Binding-site contacts:
Ligand atom O2G contacts residue ASP33 of chain 1.C at 3.1 Å (salt-bridge).
Ligand atom O1A contacts residue LYS16 of chain 1.C at 3.0 Å (salt-bridge).
Ligand atom O6 contacts residue LYS147 of chain 1.C at 2.7 Å (salt-bridge).
Ligand atom N2 contacts residue LEU120 of chain 1.C at 3.5 Å.
Ligand atom C8 contacts residue ALA18 of chain 1.C at 3.4 Å (hydrophobic).
Ligand atom N7 contacts residue ASN116 of chain 1.C at 2.8 Å (h-bond).
Ligand atom O1B contacts residue GLY15 of chain 1.C at 3.0 Å (h-bond).
Ligand atom PG contacts residue THR35 of chain 1.C at 3.0 Å.
Ligand atom O2G contacts residue SER17 of chain 1.C at 2.4 Å (h-bond).
Ligand atom PG contacts residue LYS16 of chain 1.C at 3.1 Å.
Ligand atom O3G contacts residue LYS16 of chain 1.C at 2.5 Å (salt-bridge).
Ligand atom O4' contacts residue LYS117 of chain 1.C at 3.1 Å (salt-bridge).
Ligand atom O3G contacts residue THR35 of chain 1.C at 2.5 Å (h-bond).
Ligand atom O1B contacts residue LYS16 of chain 1.C at 2.7 Å (salt-bridge).
Ligand atom O1G contacts residue MG1 of chain 1.RB at 3.3 Å.
Ligand atom O4' contacts residue GLY15 of chain 1.C at 3.6 Å.
Ligand atom N1 contacts residue LYS147 of chain 1.C at 3.1 Å.
Ligand atom O2B contacts residue GLY13 of chain 1.C at 2.9 Å (h-bond).
Ligand atom C8 contacts residue ASN116 of chain 1.C at 3.4 Å.
Ligand atom O2G contacts residue THR35 of chain 1.C at 2.4 Å (h-bond).
Ligand atom O1A contacts residue GLY15 of chain 1.C at 3.0 Å.
Ligand atom PG contacts residue SER17 of chain 1.C at 3.1 Å.
Ligand atom O5' contacts residue GLY15 of chain 1.C at 3.4 Å.
Ligand atom O1A contacts residue SER17 of chain 1.C at 2.8 Å (h-bond).
Ligand atom O2A contacts residue VAL29 of chain 1.C at 3.3 Å.
Ligand atom O6 contacts residue ALA146 of chain 1.C at 2.5 Å (h-bond).
Ligand atom C5 contacts residue ASN116 of chain 1.C at 3.5 Å.
Ligand atom O2G contacts residue MG1 of chain 1.RB at 1.3 Å.
Ligand atom O6 contacts residue ASN116 of chain 1.C at 3.3 Å (h-bond).
Ligand atom O2' contacts residue VAL29 of chain 1.C at 3.3 Å (h-bond).
Ligand atom N7 contacts residue ALA146 of chain 1.C at 3.4 Å.
Ligand atom PG contacts residue MG1 of chain 1.RB at 2.6 Å.
Ligand atom C6 contacts residue LYS147 of chain 1.C at 3.3 Å.
Ligand atom O3G contacts residue MG1 of chain 1.RB at 3.1 Å.
Ligand atom O6 contacts residue SER145 of chain 1.C at 3.5 Å.
Ligand atom O1G contacts residue LYS16 of chain 1.C at 2.6 Å (salt-bridge).
Ligand atom C8 contacts residue GLY15 of chain 1.C at 3.2 Å.
Ligand atom O1G contacts residue SER17 of chain 1.C at 2.6 Å (h-bond).
Ligand atom O1A contacts residue ALA18 of chain 1.C at 2.7 Å (h-bond).
Ligand atom O2B contacts residue TYR32 of chain 1.C at 3.1 Å.

The protein below binds the small molecule below.
Small molecule (SMILES): Nc1nc2c(ncn2[C@@H]2O[C@H](CO[P](=O)(O)O[P](=O)(O)NP(=O)(O)O)[C@@H](O)[C@H]2O)c(=O)[nH]1

Sequence of chain 1.C:
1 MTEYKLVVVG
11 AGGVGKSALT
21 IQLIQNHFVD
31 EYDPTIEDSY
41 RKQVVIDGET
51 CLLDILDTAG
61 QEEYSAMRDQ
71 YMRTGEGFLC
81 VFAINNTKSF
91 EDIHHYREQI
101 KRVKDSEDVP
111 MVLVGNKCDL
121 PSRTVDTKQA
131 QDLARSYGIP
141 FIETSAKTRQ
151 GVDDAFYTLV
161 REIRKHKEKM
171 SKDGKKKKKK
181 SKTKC